This protein binds this small molecule.
Small molecule (SMILES): O=C([O-])c1ccc[nH]1

Binding-site contacts:
Ligand atom C3 contacts residue ASN184 of chain 1.B at 4.1 Å.
Ligand atom C4 contacts residue CYS248 of chain 1.B at 4.0 Å (hydrophobic).
Ligand atom C1 contacts residue GLY111 of chain 1.B at 3.2 Å.
Ligand atom C2 contacts residue ASP254 of chain 1.B at 3.8 Å.
Ligand atom N6 contacts residue ASP254 of chain 1.B at 3.1 Å (salt-bridge).
Ligand atom C3 contacts residue CYS258 of chain 1.B at 3.8 Å (hydrophobic).
Ligand atom C2 contacts residue CYS258 of chain 1.B at 3.7 Å (hydrophobic).
Ligand atom O8 contacts residue THR260 of chain 1.B at 2.8 Å (h-bond).
Ligand atom N6 contacts residue CYS110 of chain 1.B at 3.8 Å.
Ligand atom O7 contacts residue ASP254 of chain 1.B at 4.0 Å.
Ligand atom O7 contacts residue CYS258 of chain 1.B at 3.6 Å.
Ligand atom N6 contacts residue HIS112 of chain 1.B at 3.1 Å (h-bond).
Ligand atom O8 contacts residue GLY259 of chain 1.B at 3.5 Å (h-bond).
Ligand atom C4 contacts residue HIS230 of chain 1.B at 3.7 Å.
Ligand atom O8 contacts residue HIS112 of chain 1.B at 4.2 Å.
Ligand atom C4 contacts residue LEU107 of chain 1.B at 4.1 Å (hydrophobic).
Ligand atom C5 contacts residue CYS248 of chain 1.B at 3.9 Å (hydrophobic).
Ligand atom C1 contacts residue CYS258 of chain 1.B at 3.8 Å (hydrophobic).
Ligand atom C1 contacts residue CYS110 of chain 1.B at 3.8 Å (hydrophobic).
Ligand atom C3 contacts residue HIS230 of chain 1.B at 3.9 Å.
Ligand atom N6 contacts residue CYS258 of chain 1.B at 4.2 Å.
Ligand atom O8 contacts residue CYS110 of chain 1.B at 3.4 Å.
Ligand atom C2 contacts residue CYS110 of chain 1.B at 3.7 Å (hydrophobic).
Ligand atom O7 contacts residue THR260 of chain 1.B at 4.0 Å.
Ligand atom C2 contacts residue THR260 of chain 1.B at 4.0 Å.
Ligand atom C3 contacts residue CYS110 of chain 1.B at 4.3 Å (hydrophobic).
Ligand atom C1 contacts residue HIS112 of chain 1.B at 3.8 Å.
Ligand atom C5 contacts residue GLU36 of chain 1.B at 4.1 Å.
Ligand atom O7 contacts residue CYS110 of chain 1.B at 4.1 Å.
Ligand atom O7 contacts residue GLY259 of chain 1.B at 2.8 Å (h-bond).
Ligand atom C1 contacts residue THR260 of chain 1.B at 3.7 Å.
Ligand atom C3 contacts residue THR260 of chain 1.B at 3.6 Å.
Ligand atom O8 contacts residue GLY111 of chain 1.B at 2.7 Å (h-bond).
Ligand atom O7 contacts residue HIS112 of chain 1.B at 2.9 Å (h-bond).
Ligand atom C2 contacts residue HIS112 of chain 1.B at 3.9 Å.
Ligand atom C1 contacts residue GLY259 of chain 1.B at 3.4 Å.
Ligand atom C5 contacts residue ASP254 of chain 1.B at 3.6 Å.
Ligand atom O8 contacts residue CYS258 of chain 1.B at 4.1 Å.
Ligand atom C5 contacts residue HIS112 of chain 1.B at 3.9 Å.
Ligand atom O7 contacts residue GLY111 of chain 1.B at 3.2 Å (h-bond).

Sequence of chain 1.B:
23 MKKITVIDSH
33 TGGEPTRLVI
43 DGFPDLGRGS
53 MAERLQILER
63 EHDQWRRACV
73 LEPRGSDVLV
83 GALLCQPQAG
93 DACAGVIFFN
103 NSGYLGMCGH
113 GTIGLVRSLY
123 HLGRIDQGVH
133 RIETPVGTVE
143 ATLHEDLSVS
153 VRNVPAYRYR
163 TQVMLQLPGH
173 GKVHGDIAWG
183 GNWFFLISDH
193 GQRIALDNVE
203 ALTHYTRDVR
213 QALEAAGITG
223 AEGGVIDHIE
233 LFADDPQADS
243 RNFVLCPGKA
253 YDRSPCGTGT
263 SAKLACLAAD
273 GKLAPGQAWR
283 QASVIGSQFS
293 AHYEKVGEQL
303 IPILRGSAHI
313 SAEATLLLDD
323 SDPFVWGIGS